Binding-site contacts:
Ligand atom C22 contacts residue PHE288 of chain 1.A at 3.6 Å (hydrophobic).
Ligand atom C25 contacts residue GLY284 of chain 1.A at 3.7 Å.
Ligand atom N8 contacts residue TYR252 of chain 1.A at 2.5 Å (h-bond).
Ligand atom C13 contacts residue TYR252 of chain 1.A at 3.5 Å (hydrophobic).
Ligand atom C7 contacts residue MET272 of chain 1.A at 3.8 Å (hydrophobic).
Ligand atom C4 contacts residue TYR252 of chain 1.A at 3.6 Å (hydrophobic).
Ligand atom N21 contacts residue ILE251 of chain 1.A at 3.6 Å.
Ligand atom C20 contacts residue PHE288 of chain 1.A at 3.6 Å (hydrophobic).
Ligand atom C9 contacts residue TYR252 of chain 1.A at 3.2 Å (hydrophobic).
Ligand atom C5 contacts residue LYS277 of chain 1.A at 3.7 Å.
Ligand atom C6 contacts residue PRO271 of chain 1.A at 3.5 Å (hydrophobic).
Ligand atom N17 contacts residue PHE288 of chain 1.A at 3.5 Å.
Ligand atom C16 contacts residue PHE288 of chain 1.A at 3.7 Å (hydrophobic).
Ligand atom C23 contacts residue VAL237 of chain 1.A at 3.6 Å (hydrophobic).
Ligand atom C23 contacts residue GLN285 of chain 1.A at 3.4 Å.
Ligand atom C12 contacts residue TYR252 of chain 1.A at 3.3 Å (hydrophobic).
Ligand atom C6 contacts residue GLU280 of chain 1.A at 3.5 Å.
Ligand atom N10 contacts residue GLY284 of chain 1.A at 3.4 Å (h-bond).
Ligand atom C7 contacts residue TYR252 of chain 1.A at 3.7 Å (hydrophobic).
Ligand atom N18 contacts residue PHE288 of chain 1.A at 3.6 Å.
Ligand atom N18 contacts residue PHE255 of chain 1.A at 3.8 Å.
Ligand atom C14 contacts residue GLN285 of chain 1.A at 3.7 Å.
Ligand atom N8 contacts residue GLY284 of chain 1.A at 3.8 Å.
Ligand atom N21 contacts residue PHE288 of chain 1.A at 3.7 Å.
Ligand atom C2 contacts residue MET272 of chain 1.A at 3.7 Å (hydrophobic).
Ligand atom C23 contacts residue ILE251 of chain 1.A at 3.6 Å (hydrophobic).
Ligand atom C12 contacts residue GLY284 of chain 1.A at 3.7 Å.
Ligand atom N8 contacts residue MET272 of chain 1.A at 3.8 Å.
Ligand atom C19 contacts residue PHE288 of chain 1.A at 3.4 Å (hydrophobic).
Ligand atom C1 contacts residue PRO271 of chain 1.A at 3.4 Å (hydrophobic).
Ligand atom C5 contacts residue VAL281 of chain 1.A at 3.6 Å (hydrophobic).
Ligand atom C22 contacts residue ILE251 of chain 1.A at 3.4 Å (hydrophobic).
Ligand atom N15 contacts residue GLN285 of chain 1.A at 2.9 Å (h-bond).
Ligand atom C9 contacts residue GLY284 of chain 1.A at 3.4 Å.
Ligand atom C6 contacts residue LYS277 of chain 1.A at 3.3 Å.
Ligand atom C3 contacts residue MET272 of chain 1.A at 3.7 Å (hydrophobic).
Ligand atom C20 contacts residue LEU234 of chain 1.A at 3.6 Å (hydrophobic).
Ligand atom C7 contacts residue GLY284 of chain 1.A at 3.5 Å.
Ligand atom C12 contacts residue GLN285 of chain 1.A at 3.6 Å.
Ligand atom C5 contacts residue GLU280 of chain 1.A at 3.5 Å.

A protein and the small-molecule ligand that binds it are described below.
Small molecule (SMILES): Cc1ncc(C)n2nc(CCc3nc(-c4ccccc4)cn3C)nc12

Sequence of chain 1.A:
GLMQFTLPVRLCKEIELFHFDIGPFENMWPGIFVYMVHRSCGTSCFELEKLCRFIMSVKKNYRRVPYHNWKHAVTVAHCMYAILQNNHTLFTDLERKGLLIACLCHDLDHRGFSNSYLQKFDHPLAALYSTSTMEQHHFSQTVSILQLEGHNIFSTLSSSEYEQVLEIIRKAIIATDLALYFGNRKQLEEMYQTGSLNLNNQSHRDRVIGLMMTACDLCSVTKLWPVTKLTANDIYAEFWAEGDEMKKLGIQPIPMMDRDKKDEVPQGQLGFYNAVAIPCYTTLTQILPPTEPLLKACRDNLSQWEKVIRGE